Sequence of chain 4.A:
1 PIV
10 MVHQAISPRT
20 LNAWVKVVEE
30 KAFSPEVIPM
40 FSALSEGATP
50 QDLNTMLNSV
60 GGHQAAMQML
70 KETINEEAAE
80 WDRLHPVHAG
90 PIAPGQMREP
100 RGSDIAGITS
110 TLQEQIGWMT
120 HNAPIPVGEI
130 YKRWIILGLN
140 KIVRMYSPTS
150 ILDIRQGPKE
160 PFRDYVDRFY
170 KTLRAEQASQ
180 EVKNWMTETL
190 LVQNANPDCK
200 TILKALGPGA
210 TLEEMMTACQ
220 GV

Binding-site contacts:
Ligand atom C29 contacts residue LEU172 of chain 4.A at 3.8 Å (hydrophobic).
Ligand atom C2 contacts residue ARG173 of chain 4.A at 3.5 Å.
Ligand atom C16 contacts residue ASN53 of chain 3.A at 3.8 Å.
Ligand atom C10 contacts residue MET66 of chain 3.A at 3.5 Å (hydrophobic).
Ligand atom C6 contacts residue ASN57 of chain 3.A at 3.8 Å.
Ligand atom C9 contacts residue LYS70 of chain 3.A at 3.5 Å.
Ligand atom C2 contacts residue GLN63 of chain 3.A at 3.8 Å.
Ligand atom N3 contacts residue GLN63 of chain 3.A at 3.0 Å (h-bond).
Ligand atom C11 contacts residue MET66 of chain 3.A at 3.4 Å (hydrophobic).
Ligand atom C25 contacts residue ASN57 of chain 3.A at 3.4 Å.
Ligand atom C19 contacts residue TYR130 of chain 3.A at 3.3 Å (hydrophobic).
Ligand atom C5 contacts residue ASN57 of chain 3.A at 3.8 Å.
Ligand atom C30 contacts residue LYS182 of chain 4.A at 3.6 Å.
Ligand atom C28 contacts residue ARG173 of chain 4.A at 3.6 Å.
Ligand atom C16 contacts residue ILE107 of chain 3.A at 3.6 Å (hydrophobic).
Ligand atom C21 contacts residue ILE107 of chain 3.A at 3.7 Å (hydrophobic).
Ligand atom C12 contacts residue LEU56 of chain 3.A at 3.6 Å (hydrophobic).
Ligand atom C18 contacts residue ALA105 of chain 3.A at 3.6 Å (hydrophobic).
Ligand atom C28 contacts residue TYR169 of chain 4.A at 3.6 Å (hydrophobic).
Ligand atom C22 contacts residue ILE107 of chain 3.A at 3.9 Å (hydrophobic).
Ligand atom C6 contacts residue ASN53 of chain 3.A at 3.5 Å.
Ligand atom C32 contacts residue ARG173 of chain 4.A at 3.5 Å.
Ligand atom C11 contacts residue LEU56 of chain 3.A at 3.7 Å (hydrophobic).
Ligand atom O14 contacts residue ASN57 of chain 3.A at 3.4 Å (h-bond).
Ligand atom C12 contacts residue ASN57 of chain 3.A at 3.8 Å.
Ligand atom C29 contacts residue ARG173 of chain 4.A at 3.6 Å.
Ligand atom C19 contacts residue ILE107 of chain 3.A at 3.9 Å (hydrophobic).
Ligand atom C17 contacts residue ILE107 of chain 3.A at 3.7 Å (hydrophobic).
Ligand atom C18 contacts residue TYR130 of chain 3.A at 3.4 Å (hydrophobic).
Ligand atom C32 contacts residue ASN57 of chain 3.A at 3.5 Å.
Ligand atom C26 contacts residue LYS70 of chain 3.A at 3.9 Å.
Ligand atom C23 contacts residue LYS70 of chain 3.A at 3.8 Å.
Ligand atom C18 contacts residue ASN53 of chain 3.A at 3.5 Å.
Ligand atom C23 contacts residue ASN57 of chain 3.A at 3.5 Å.
Ligand atom C27 contacts residue ARG173 of chain 4.A at 3.6 Å.
Ligand atom N3 contacts residue ARG173 of chain 4.A at 3.7 Å.
Ligand atom C18 contacts residue ILE107 of chain 3.A at 3.8 Å (hydrophobic).
Ligand atom C20 contacts residue ILE107 of chain 3.A at 3.7 Å (hydrophobic).
Ligand atom O24 contacts residue LYS70 of chain 3.A at 2.9 Å (salt-bridge).
Ligand atom N4 contacts residue ASN57 of chain 3.A at 2.7 Å (h-bond).

Sequence of chain 3.A:
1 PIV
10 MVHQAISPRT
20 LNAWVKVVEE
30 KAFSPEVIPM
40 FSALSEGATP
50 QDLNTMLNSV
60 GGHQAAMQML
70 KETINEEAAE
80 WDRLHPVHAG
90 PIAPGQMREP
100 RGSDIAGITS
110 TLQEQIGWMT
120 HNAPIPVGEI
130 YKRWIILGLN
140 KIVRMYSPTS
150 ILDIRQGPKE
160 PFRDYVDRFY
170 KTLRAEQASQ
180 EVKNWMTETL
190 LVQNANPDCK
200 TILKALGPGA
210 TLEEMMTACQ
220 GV

This protein binds this small molecule.
Small molecule (SMILES): Cc1[nH]c2ccccc2c1CC(=O)N[C@@H](Cc1ccccc1)C(=O)N(C)c1ccccc1